Sequence of chain 1.B:
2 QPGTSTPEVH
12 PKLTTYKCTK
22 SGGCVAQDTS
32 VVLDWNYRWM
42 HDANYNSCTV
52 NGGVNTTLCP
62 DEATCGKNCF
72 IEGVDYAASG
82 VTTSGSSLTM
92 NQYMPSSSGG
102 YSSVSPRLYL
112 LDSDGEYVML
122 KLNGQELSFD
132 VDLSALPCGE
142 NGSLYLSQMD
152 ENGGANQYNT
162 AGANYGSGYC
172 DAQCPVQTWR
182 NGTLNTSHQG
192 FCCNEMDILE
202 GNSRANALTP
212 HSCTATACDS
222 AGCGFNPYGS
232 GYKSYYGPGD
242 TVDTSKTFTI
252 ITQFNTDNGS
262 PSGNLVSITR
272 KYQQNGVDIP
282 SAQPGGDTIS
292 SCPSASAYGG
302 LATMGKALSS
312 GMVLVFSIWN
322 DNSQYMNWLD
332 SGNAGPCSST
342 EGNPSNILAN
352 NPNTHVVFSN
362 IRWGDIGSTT

This small molecule binds to this protein.
Small molecule (SMILES): CC(=O)N[C@@H]1[C@@H](O)[C@H](O)[C@@H](CO)O[C@H]1O

Binding-site contacts:
Ligand atom C5 contacts residue ASN56 of chain 1.B at 3.7 Å.
Ligand atom C4 contacts residue ASN47 of chain 1.B at 4.3 Å.
Ligand atom C7 contacts residue SER48 of chain 1.B at 3.7 Å.
Ligand atom C8 contacts residue THR50 of chain 1.B at 4.3 Å.
Ligand atom C8 contacts residue SER48 of chain 1.B at 3.9 Å.
Ligand atom C8 contacts residue VAL51 of chain 1.B at 4.3 Å (hydrophobic).
Ligand atom O6 contacts residue ASN47 of chain 1.B at 3.8 Å.
Ligand atom C4 contacts residue ASN56 of chain 1.B at 4.2 Å.
Ligand atom O6 contacts residue LEU59 of chain 1.B at 3.6 Å.
Ligand atom N2 contacts residue ASN56 of chain 1.B at 2.8 Å (h-bond).
Ligand atom C1 contacts residue LEU59 of chain 1.B at 4.4 Å (hydrophobic).
Ligand atom O5 contacts residue LEU59 of chain 1.B at 3.7 Å.
Ligand atom O7 contacts residue ASN56 of chain 1.B at 3.9 Å.
Ligand atom O5 contacts residue THR58 of chain 1.B at 4.4 Å.
Ligand atom C1 contacts residue SER48 of chain 1.B at 4.3 Å.
Ligand atom C2 contacts residue ASN56 of chain 1.B at 2.4 Å.
Ligand atom C1 contacts residue ASN56 of chain 1.B at 1.4 Å.
Ligand atom O5 contacts residue ASN56 of chain 1.B at 2.4 Å (h-bond).
Ligand atom C3 contacts residue ASN56 of chain 1.B at 3.8 Å.
Ligand atom C2 contacts residue SER48 of chain 1.B at 4.3 Å.
Ligand atom N2 contacts residue SER48 of chain 1.B at 4.5 Å.
Ligand atom O7 contacts residue SER48 of chain 1.B at 3.0 Å (h-bond).
Ligand atom C6 contacts residue THR58 of chain 1.B at 4.5 Å.
Ligand atom O6 contacts residue ASP43 of chain 1.B at 4.3 Å.
Ligand atom C7 contacts residue ASN56 of chain 1.B at 3.5 Å.